The protein below binds the small molecule below.
Small molecule (SMILES): CC(=O)N[C@H]1[C@H](O[C@H]2[C@H](O)[C@@H](NC(C)=O)CO[C@@H]2CO)O[C@H](CO)[C@@H](O)[C@@H]1O

Sequence of chain 1.E:
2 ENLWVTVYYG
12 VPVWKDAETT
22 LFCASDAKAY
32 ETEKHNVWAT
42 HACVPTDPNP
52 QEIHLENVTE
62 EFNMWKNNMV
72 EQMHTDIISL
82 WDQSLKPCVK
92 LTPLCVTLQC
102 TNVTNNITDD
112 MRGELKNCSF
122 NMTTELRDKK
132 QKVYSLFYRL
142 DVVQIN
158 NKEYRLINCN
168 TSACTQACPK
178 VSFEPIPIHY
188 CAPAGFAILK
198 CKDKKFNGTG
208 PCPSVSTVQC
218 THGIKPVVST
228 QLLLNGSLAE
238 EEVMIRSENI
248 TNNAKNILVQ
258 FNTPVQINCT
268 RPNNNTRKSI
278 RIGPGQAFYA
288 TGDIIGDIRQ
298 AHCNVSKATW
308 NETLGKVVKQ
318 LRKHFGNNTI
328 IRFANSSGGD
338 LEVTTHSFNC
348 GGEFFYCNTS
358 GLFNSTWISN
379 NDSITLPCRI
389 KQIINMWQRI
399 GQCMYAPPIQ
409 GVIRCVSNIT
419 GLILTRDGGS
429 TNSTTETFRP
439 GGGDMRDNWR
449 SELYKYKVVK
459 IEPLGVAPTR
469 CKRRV

Binding-site contacts:
Ligand atom O7 contacts residue ASN265 of chain 1.E at 4.3 Å.
Ligand atom O5 contacts residue ASN265 of chain 1.E at 2.4 Å (h-bond).
Ligand atom C4 contacts residue ASN265 of chain 1.E at 4.2 Å.
Ligand atom O7 contacts residue GLN263 of chain 1.E at 4.0 Å.
Ligand atom O6 contacts residue ARG412 of chain 1.E at 2.6 Å (salt-bridge).
Ligand atom C3 contacts residue ASN265 of chain 1.E at 3.8 Å.
Ligand atom C8 contacts residue VAL302 of chain 1.E at 4.1 Å (hydrophobic).
Ligand atom C5 contacts residue ARG412 of chain 1.E at 4.4 Å.
Ligand atom O5 contacts residue ARG412 of chain 1.E at 3.5 Å (salt-bridge).
Ligand atom C7 contacts residue ASN265 of chain 1.E at 3.8 Å.
Ligand atom N2 contacts residue ASN265 of chain 1.E at 2.9 Å (h-bond).
Ligand atom O5 contacts residue VAL414 of chain 1.E at 4.4 Å.
Ligand atom C5 contacts residue ASN265 of chain 1.E at 3.7 Å.
Ligand atom C1 contacts residue ASN265 of chain 1.E at 1.4 Å.
Ligand atom C8 contacts residue SER303 of chain 1.E at 3.7 Å.
Ligand atom C2 contacts residue ASN265 of chain 1.E at 2.5 Å.
Ligand atom C6 contacts residue ARG412 of chain 1.E at 3.9 Å.